Binding-site contacts:
Ligand atom OS contacts residue THR40 of chain 1.TB at 4.0 Å.

The protein below binds the small molecule below.
Small molecule (SMILES): NCCC[C@H](N)CC(=O)N[C@H]1CNC(=O)[C@H]([C@H]2C[C@H](O)N=C(N)N2)NC(=O)/C(=C/NC(N)=O)NC(=O)[C@H](CO)NC(=O)[C@H](CO)NC1=O

Sequence of chain 1.TB:
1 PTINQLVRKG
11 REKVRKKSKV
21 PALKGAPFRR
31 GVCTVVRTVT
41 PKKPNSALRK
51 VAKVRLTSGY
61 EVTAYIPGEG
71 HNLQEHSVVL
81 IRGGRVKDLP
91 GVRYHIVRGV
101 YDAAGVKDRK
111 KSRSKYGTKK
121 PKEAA